Sequence of chain 54.D:
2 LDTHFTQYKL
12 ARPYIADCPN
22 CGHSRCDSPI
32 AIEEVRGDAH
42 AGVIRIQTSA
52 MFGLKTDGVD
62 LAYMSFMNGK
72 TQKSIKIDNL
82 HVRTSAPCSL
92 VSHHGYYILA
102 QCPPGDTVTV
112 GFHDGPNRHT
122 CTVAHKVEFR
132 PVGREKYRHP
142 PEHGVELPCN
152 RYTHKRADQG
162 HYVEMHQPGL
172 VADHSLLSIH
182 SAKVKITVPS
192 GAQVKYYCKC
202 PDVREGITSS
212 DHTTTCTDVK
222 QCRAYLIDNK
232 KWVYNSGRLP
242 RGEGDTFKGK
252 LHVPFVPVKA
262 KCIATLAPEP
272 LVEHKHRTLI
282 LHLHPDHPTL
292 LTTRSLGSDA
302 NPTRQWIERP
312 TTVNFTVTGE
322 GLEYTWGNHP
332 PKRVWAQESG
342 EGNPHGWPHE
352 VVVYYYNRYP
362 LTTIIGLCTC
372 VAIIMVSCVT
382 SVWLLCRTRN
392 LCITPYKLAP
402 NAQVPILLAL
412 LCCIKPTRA

The protein below binds the small molecule below.
Small molecule (SMILES): O=C(O)[C@@H]1O[C@H](O[C@H]2[C@@H](OS(=O)(=O)O)O[C@@H](O)[C@H](NS(=O)(=O)O)[C@H]2O)[C@@H](OS(=O)(=O)O)[C@H](O)[C@@H]1O

Sequence of chain 54.H:
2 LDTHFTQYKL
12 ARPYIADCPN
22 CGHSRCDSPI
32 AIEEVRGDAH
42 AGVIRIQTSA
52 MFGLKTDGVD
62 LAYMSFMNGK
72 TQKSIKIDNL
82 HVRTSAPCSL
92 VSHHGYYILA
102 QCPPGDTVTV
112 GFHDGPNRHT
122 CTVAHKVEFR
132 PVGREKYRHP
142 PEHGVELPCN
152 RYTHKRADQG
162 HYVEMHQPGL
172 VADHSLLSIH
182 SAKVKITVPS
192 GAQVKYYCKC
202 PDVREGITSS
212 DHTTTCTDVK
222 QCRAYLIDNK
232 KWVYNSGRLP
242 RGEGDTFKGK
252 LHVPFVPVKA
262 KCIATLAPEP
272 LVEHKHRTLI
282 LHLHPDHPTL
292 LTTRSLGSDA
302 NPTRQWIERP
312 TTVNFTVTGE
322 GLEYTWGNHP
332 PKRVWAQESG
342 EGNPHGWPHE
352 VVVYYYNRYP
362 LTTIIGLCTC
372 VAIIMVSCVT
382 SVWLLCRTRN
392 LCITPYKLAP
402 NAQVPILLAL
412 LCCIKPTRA

Sequence of chain 54.F:
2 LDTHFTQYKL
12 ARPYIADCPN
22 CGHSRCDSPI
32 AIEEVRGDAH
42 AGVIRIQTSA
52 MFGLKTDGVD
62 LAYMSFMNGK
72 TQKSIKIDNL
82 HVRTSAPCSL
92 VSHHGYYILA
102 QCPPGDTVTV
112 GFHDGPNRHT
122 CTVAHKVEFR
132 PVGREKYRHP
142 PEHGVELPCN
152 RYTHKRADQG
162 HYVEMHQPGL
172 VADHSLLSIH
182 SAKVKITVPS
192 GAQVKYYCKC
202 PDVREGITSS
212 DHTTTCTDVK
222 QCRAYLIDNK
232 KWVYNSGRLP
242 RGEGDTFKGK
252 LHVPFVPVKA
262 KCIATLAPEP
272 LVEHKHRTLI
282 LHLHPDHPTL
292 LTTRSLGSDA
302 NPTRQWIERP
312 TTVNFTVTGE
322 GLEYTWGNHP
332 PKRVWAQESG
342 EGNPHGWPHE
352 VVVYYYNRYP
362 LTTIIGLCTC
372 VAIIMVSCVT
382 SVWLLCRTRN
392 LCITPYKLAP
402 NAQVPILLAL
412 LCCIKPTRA

Binding-site contacts:
Ligand atom SBB contacts residue HIS114 of chain 54.D at 4.2 Å.
Ligand atom C2 contacts residue HIS82 of chain 54.D at 4.2 Å.
Ligand atom O5 contacts residue HIS82 of chain 54.H at 3.2 Å (h-bond).
Ligand atom C3 contacts residue HIS82 of chain 54.D at 4.3 Å.
Ligand atom O1 contacts residue HIS82 of chain 54.H at 3.6 Å.
Ligand atom SAG contacts residue HIS82 of chain 54.D at 3.7 Å.
Ligand atom OBF contacts residue HIS114 of chain 54.F at 3.9 Å.
Ligand atom OAH contacts residue ASN80 of chain 54.D at 3.2 Å (h-bond).
Ligand atom SAG contacts residue ASN80 of chain 54.D at 4.3 Å.
Ligand atom C6 contacts residue ASN80 of chain 54.D at 3.8 Å.
Ligand atom OBF contacts residue HIS82 of chain 54.F at 3.9 Å.
Ligand atom OBC contacts residue HIS82 of chain 54.F at 3.2 Å (h-bond).
Ligand atom OAF contacts residue HIS114 of chain 54.H at 4.1 Å.
Ligand atom OBC contacts residue HIS114 of chain 54.D at 4.1 Å.
Ligand atom C1 contacts residue HIS82 of chain 54.H at 3.7 Å.
Ligand atom C4 contacts residue ASN80 of chain 54.D at 4.0 Å.
Ligand atom OBI contacts residue HIS82 of chain 54.F at 2.9 Å.
Ligand atom OAB contacts residue ARG119 of chain 54.H at 3.5 Å.
Ligand atom OAF contacts residue HIS82 of chain 54.D at 3.2 Å (h-bond).
Ligand atom O4 contacts residue HIS114 of chain 54.D at 3.6 Å.
Ligand atom SBB contacts residue HIS82 of chain 54.F at 3.5 Å (h-bond).
Ligand atom OBA contacts residue HIS82 of chain 54.D at 4.2 Å.
Ligand atom SBG contacts residue HIS82 of chain 54.F at 4.0 Å.
Ligand atom OBH contacts residue HIS114 of chain 54.F at 3.1 Å (h-bond).
Ligand atom OAH contacts residue HIS82 of chain 54.D at 3.1 Å (h-bond).
Ligand atom OBE contacts residue HIS82 of chain 54.F at 2.9 Å (h-bond).
Ligand atom C5 contacts residue HIS82 of chain 54.H at 4.0 Å.
Ligand atom O3 contacts residue HIS114 of chain 54.D at 3.3 Å (h-bond).
Ligand atom N2 contacts residue HIS114 of chain 54.H at 4.1 Å.
Ligand atom O3 contacts residue HIS82 of chain 54.D at 3.9 Å.
Ligand atom C1 contacts residue HIS114 of chain 54.H at 3.5 Å.
Ligand atom SBG contacts residue HIS114 of chain 54.F at 3.5 Å (h-bond).
Ligand atom O6B contacts residue ASN80 of chain 54.D at 3.0 Å (h-bond).
Ligand atom O4 contacts residue ASN80 of chain 54.D at 3.1 Å (h-bond).
Ligand atom SAG contacts residue HIS114 of chain 54.H at 4.1 Å.
Ligand atom O1 contacts residue HIS114 of chain 54.H at 2.8 Å (h-bond).
Ligand atom OBA contacts residue HIS114 of chain 54.D at 3.0 Å (h-bond).
Ligand atom OBI contacts residue HIS114 of chain 54.F at 3.0 Å (h-bond).
Ligand atom OAB contacts residue HIS114 of chain 54.H at 3.3 Å.
Ligand atom O2 contacts residue HIS82 of chain 54.F at 4.0 Å.